This small molecule binds to this protein.
Small molecule (SMILES): Cc1cccc(OCCCNC(=O)N2CCN(C(=O)c3ccc(Br)o3)CC2)c1

Binding-site contacts:
Ligand atom O2 contacts residue VAL54 of chain 1.A at 4.0 Å.
Ligand atom N1 contacts residue PRO49 of chain 1.A at 2.7 Å (h-bond).
Ligand atom O2 contacts residue TYR59 of chain 1.A at 3.2 Å.
Ligand atom C19 contacts residue SER110 of chain 1.A at 3.9 Å.
Ligand atom C15 contacts residue SER101 of chain 1.A at 3.8 Å.
Ligand atom C14 contacts residue TYR59 of chain 1.A at 3.7 Å (hydrophobic).
Ligand atom C17 contacts residue TYR113 of chain 1.A at 4.0 Å (hydrophobic).
Ligand atom C16 contacts residue TYR104 of chain 1.A at 3.9 Å (hydrophobic).
Ligand atom C18 contacts residue TYR113 of chain 1.A at 4.1 Å (hydrophobic).
Ligand atom C18 contacts residue THR105 of chain 1.A at 3.4 Å.
Ligand atom C13 contacts residue VAL54 of chain 1.A at 4.1 Å (hydrophobic).
Ligand atom N2 contacts residue PRO49 of chain 1.A at 4.0 Å.
Ligand atom C18 contacts residue PRO106 of chain 1.A at 4.0 Å (hydrophobic).
Ligand atom C15 contacts residue ILE112 of chain 1.A at 3.6 Å (hydrophobic).
Ligand atom C18 contacts residue SER110 of chain 1.A at 3.3 Å.
Ligand atom C13 contacts residue TYR104 of chain 1.A at 4.0 Å (hydrophobic).
Ligand atom N2 contacts residue VAL54 of chain 1.A at 3.8 Å.
Ligand atom C19 contacts residue ILE112 of chain 1.A at 4.0 Å (hydrophobic).
Ligand atom C17 contacts residue ILE112 of chain 1.A at 4.0 Å (hydrophobic).
Ligand atom C11 contacts residue VAL54 of chain 1.A at 3.8 Å (hydrophobic).
Ligand atom O4 contacts residue ILE112 of chain 1.A at 3.8 Å.
Ligand atom C12 contacts residue VAL54 of chain 1.A at 3.5 Å (hydrophobic).
Ligand atom C17 contacts residue THR105 of chain 1.A at 3.8 Å.
Ligand atom C11 contacts residue PRO49 of chain 1.A at 3.3 Å (hydrophobic).
Ligand atom BR1 contacts residue ILE112 of chain 1.A at 4.1 Å.
Ligand atom C5 contacts residue GLU48 of chain 1.A at 3.4 Å.
Ligand atom C16 contacts residue ILE112 of chain 1.A at 3.6 Å (hydrophobic).
Ligand atom O1 contacts residue GLN52 of chain 1.A at 4.1 Å.
Ligand atom C10 contacts residue VAL54 of chain 1.A at 4.0 Å (hydrophobic).
Ligand atom O3 contacts residue PHE50 of chain 1.A at 3.9 Å.
Ligand atom C4 contacts residue GLU48 of chain 1.A at 4.0 Å.
Ligand atom C16 contacts residue SER101 of chain 1.A at 4.0 Å.
Ligand atom O3 contacts residue ILE112 of chain 1.A at 3.7 Å.
Ligand atom C10 contacts residue PRO49 of chain 1.A at 3.8 Å (hydrophobic).
Ligand atom O4 contacts residue TYR104 of chain 1.A at 3.8 Å.
Ligand atom O3 contacts residue SER101 of chain 1.A at 2.8 Å (h-bond).
Ligand atom C17 contacts residue SER101 of chain 1.A at 3.5 Å.
Ligand atom C7 contacts residue GLU48 of chain 1.A at 4.0 Å.
Ligand atom BR1 contacts residue PRO106 of chain 1.A at 4.1 Å.
Ligand atom C9 contacts residue PRO49 of chain 1.A at 3.2 Å (hydrophobic).

Sequence of chain 1.A:
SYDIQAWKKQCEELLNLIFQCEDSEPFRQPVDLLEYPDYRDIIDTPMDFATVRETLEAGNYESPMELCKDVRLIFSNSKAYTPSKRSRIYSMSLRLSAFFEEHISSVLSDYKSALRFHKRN